Binding-site contacts:
Ligand atom N contacts residue HIS44 of chain 1.A at 3.7 Å.
Ligand atom CAA contacts residue VAL187 of chain 1.A at 3.6 Å (hydrophobic).
Ligand atom OAF contacts residue THR39 of chain 1.A at 3.3 Å.
Ligand atom CAW contacts residue GLY46 of chain 1.A at 3.3 Å.
Ligand atom NAQ contacts residue HIS47 of chain 1.A at 3.2 Å (h-bond).
Ligand atom OAR contacts residue PRO185 of chain 1.A at 3.8 Å.
Ligand atom OAF contacts residue EDO1 of chain 1.G at 3.0 Å (h-bond).
Ligand atom O contacts residue SER196 of chain 1.A at 3.6 Å.
Ligand atom CAJ contacts residue LYS160 of chain 1.A at 3.8 Å.
Ligand atom OAR contacts residue THR186 of chain 1.A at 3.7 Å.
Ligand atom OAR contacts residue VAL187 of chain 1.A at 3.0 Å (h-bond).
Ligand atom CAJ contacts residue HIS44 of chain 1.A at 3.7 Å.
Ligand atom CAL contacts residue HIS47 of chain 1.A at 3.7 Å.
Ligand atom OXT contacts residue SER196 of chain 1.A at 2.8 Å (h-bond).
Ligand atom NAO contacts residue GLN164 of chain 1.A at 3.3 Å (h-bond).
Ligand atom O contacts residue SER197 of chain 1.A at 3.1 Å (h-bond).
Ligand atom CAJ contacts residue MET195 of chain 1.A at 3.3 Å (hydrophobic).
Ligand atom C contacts residue HIS44 of chain 1.A at 3.7 Å.
Ligand atom C contacts residue SER197 of chain 1.A at 3.7 Å.
Ligand atom OAF contacts residue PRO38 of chain 1.A at 3.0 Å (h-bond).
Ligand atom CAV contacts residue HIS47 of chain 1.A at 3.3 Å.
Ligand atom OAR contacts residue GLY46 of chain 1.A at 3.4 Å.
Ligand atom CAK contacts residue GLY46 of chain 1.A at 3.3 Å.
Ligand atom OAG contacts residue THR39 of chain 1.A at 3.5 Å.
Ligand atom NAO contacts residue EDO1 of chain 1.G at 3.4 Å (h-bond).
Ligand atom SAS contacts residue MET40 of chain 1.A at 3.8 Å.
Ligand atom OXT contacts residue SER197 of chain 1.A at 3.7 Å.
Ligand atom OAG contacts residue HIS47 of chain 1.A at 3.3 Å (h-bond).
Ligand atom CA contacts residue MET195 of chain 1.A at 3.7 Å (hydrophobic).
Ligand atom CAX contacts residue GLN164 of chain 1.A at 3.8 Å.
Ligand atom CBB contacts residue HIS44 of chain 1.A at 3.5 Å.
Ligand atom OAG contacts residue MET40 of chain 1.A at 2.9 Å (h-bond).
Ligand atom CAY contacts residue HIS47 of chain 1.A at 3.6 Å.
Ligand atom NAN contacts residue GLN164 of chain 1.A at 3.0 Å (h-bond).
Ligand atom CAA contacts residue PRO185 of chain 1.A at 3.1 Å (hydrophobic).
Ligand atom O contacts residue HIS44 of chain 1.A at 3.0 Å.
Ligand atom C contacts residue SER196 of chain 1.A at 3.5 Å.
Ligand atom CAZ contacts residue EDO1 of chain 1.G at 3.6 Å.
Ligand atom CAA contacts residue GLY46 of chain 1.A at 3.4 Å.
Ligand atom CA contacts residue LYS160 of chain 1.A at 3.4 Å.

The protein below binds the small molecule below.
Small molecule (SMILES): COc1ccc2c(c1)cc(C(=O)NS(=O)(=O)c1nnc(NC(C)=O)s1)n2CC(=O)O

Sequence of chain 1.A:
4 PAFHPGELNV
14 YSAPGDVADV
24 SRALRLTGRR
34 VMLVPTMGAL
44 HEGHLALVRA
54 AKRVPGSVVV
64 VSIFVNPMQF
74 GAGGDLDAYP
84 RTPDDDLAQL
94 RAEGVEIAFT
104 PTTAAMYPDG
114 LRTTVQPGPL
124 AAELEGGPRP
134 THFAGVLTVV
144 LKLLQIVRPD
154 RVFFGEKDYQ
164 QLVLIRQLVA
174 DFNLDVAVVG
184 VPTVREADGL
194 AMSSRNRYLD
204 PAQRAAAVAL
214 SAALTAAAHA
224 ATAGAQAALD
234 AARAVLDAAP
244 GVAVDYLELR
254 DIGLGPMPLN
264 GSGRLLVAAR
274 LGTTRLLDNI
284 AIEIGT